Binding-site contacts:
Ligand atom C15 contacts residue PHE65 of chain 1.A at 3.8 Å (hydrophobic).
Ligand atom O5 contacts residue TYR45 of chain 1.A at 3.1 Å (h-bond).
Ligand atom C19 contacts residue PHE55 of chain 1.A at 3.6 Å (hydrophobic).
Ligand atom O4 contacts residue PHE118 of chain 1.A at 3.7 Å.
Ligand atom C26 contacts residue TYR45 of chain 1.A at 3.3 Å (hydrophobic).
Ligand atom C28 contacts residue SER106 of chain 1.A at 3.2 Å.
Ligand atom C28 contacts residue TYR101 of chain 1.A at 3.4 Å (hydrophobic).
Ligand atom C26 contacts residue ASP56 of chain 1.A at 3.7 Å.
Ligand atom C8 contacts residue TYR101 of chain 1.A at 3.8 Å (hydrophobic).
Ligand atom C12 contacts residue TYR101 of chain 1.A at 3.3 Å (hydrophobic).
Ligand atom O1 contacts residue TYR45 of chain 1.A at 3.4 Å (h-bond).
Ligand atom O4 contacts residue PHE55 of chain 1.A at 3.6 Å.
Ligand atom C15 contacts residue TYR45 of chain 1.A at 3.4 Å (hydrophobic).
Ligand atom O1 contacts residue PHE65 of chain 1.A at 3.6 Å.
Ligand atom C14 contacts residue PHE65 of chain 1.A at 3.7 Å (hydrophobic).
Ligand atom C16 contacts residue TYR45 of chain 1.A at 3.7 Å (hydrophobic).
Ligand atom C30 contacts residue PHE55 of chain 1.A at 3.8 Å (hydrophobic).
Ligand atom N17 contacts residue TYR101 of chain 1.A at 3.5 Å (h-bond).
Ligand atom O3 contacts residue ILE75 of chain 1.A at 2.9 Å (h-bond).
Ligand atom C18 contacts residue TYR101 of chain 1.A at 3.2 Å (hydrophobic).
Ligand atom O5 contacts residue ASP56 of chain 1.A at 3.4 Å (salt-bridge).
Ligand atom O8 contacts residue LYS109 of chain 1.A at 3.5 Å.
Ligand atom C25 contacts residue ASP56 of chain 1.A at 3.5 Å.
Ligand atom N10 contacts residue TYR101 of chain 1.A at 3.9 Å.
Ligand atom C24 contacts residue LYS109 of chain 1.A at 3.9 Å.
Ligand atom C21 contacts residue TYR101 of chain 1.A at 3.5 Å (hydrophobic).
Ligand atom C19 contacts residue TYR45 of chain 1.A at 3.9 Å (hydrophobic).
Ligand atom O3 contacts residue VAL74 of chain 1.A at 3.2 Å.
Ligand atom O6 contacts residue SER106 of chain 1.A at 3.6 Å (h-bond).
Ligand atom C14 contacts residue TRP78 of chain 1.A at 3.6 Å (hydrophobic).
Ligand atom C30 contacts residue ASP56 of chain 1.A at 3.2 Å.
Ligand atom C9 contacts residue GLN73 of chain 1.A at 3.5 Å.
Ligand atom O4 contacts residue TYR101 of chain 1.A at 2.7 Å (h-bond).
Ligand atom C13 contacts residue TRP78 of chain 1.A at 3.4 Å (hydrophobic).
Ligand atom O5 contacts residue PHE55 of chain 1.A at 3.5 Å.
Ligand atom C30 contacts residue LYS109 of chain 1.A at 3.7 Å.
Ligand atom C11 contacts residue TYR101 of chain 1.A at 3.3 Å (hydrophobic).
Ligand atom C26 contacts residue ARG61 of chain 1.A at 3.6 Å.
Ligand atom O3 contacts residue TYR101 of chain 1.A at 3.5 Å (h-bond).
Ligand atom C1 contacts residue PHE65 of chain 1.A at 3.7 Å (hydrophobic).

Sequence of chain 1.A:
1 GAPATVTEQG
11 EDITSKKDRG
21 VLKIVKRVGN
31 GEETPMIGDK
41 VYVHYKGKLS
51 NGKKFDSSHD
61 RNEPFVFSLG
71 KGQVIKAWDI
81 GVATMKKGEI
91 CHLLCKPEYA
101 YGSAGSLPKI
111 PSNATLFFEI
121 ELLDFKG

This protein binds this small molecule.
Small molecule (SMILES): COc1cc2c(c(OC)c1)[C@@H]1[C@H]3CCC[C@@H](C(=O)N1CC2)N3C(=O)C(=O)c1cc(OC)c(OC)c(OC)c1